Sequence of chain 1.L:
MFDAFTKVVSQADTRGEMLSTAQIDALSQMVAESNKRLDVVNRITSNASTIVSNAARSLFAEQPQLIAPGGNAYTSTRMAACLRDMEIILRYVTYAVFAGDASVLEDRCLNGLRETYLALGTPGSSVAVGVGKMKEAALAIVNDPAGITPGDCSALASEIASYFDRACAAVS

This protein binds this small molecule.
Small molecule (SMILES): C=CC1=C(C)/C(=C/c2[nH]c(/C=C3\N=C(/C=C4\NC(=O)C(C)=C4C=C)C(C)=C3CCC(=O)O)c(CCC(=O)O)c2C)NC1=O

Binding-site contacts:
Ligand atom CBC contacts residue CYS153 of chain 1.L at 3.2 Å (hydrophobic).
Ligand atom C4C contacts residue CYS153 of chain 1.L at 3.6 Å (hydrophobic).
Ligand atom CMC contacts residue ASN143 of chain 1.L at 3.7 Å.
Ligand atom C1C contacts residue THR149 of chain 1.L at 3.2 Å.
Ligand atom CMD contacts residue LYS36 of chain 1.L at 3.6 Å.
Ligand atom C2C contacts residue CYS153 of chain 1.L at 3.5 Å (hydrophobic).
Ligand atom NA contacts residue ASP39 of chain 1.L at 2.8 Å (salt-bridge).
Ligand atom CAC contacts residue CYS153 of chain 1.L at 3.6 Å (hydrophobic).
Ligand atom C3C contacts residue CYS153 of chain 1.L at 3.2 Å (hydrophobic).
Ligand atom C4A contacts residue ASP39 of chain 1.L at 3.6 Å.
Ligand atom OC contacts residue PRO150 of chain 1.L at 3.5 Å.
Ligand atom O2D contacts residue LYS36 of chain 1.L at 3.5 Å.
Ligand atom OC contacts residue GLY151 of chain 1.L at 3.4 Å (h-bond).
Ligand atom CMD contacts residue GLY151 of chain 1.L at 3.6 Å.
Ligand atom NC contacts residue THR149 of chain 1.L at 2.4 Å (h-bond).
Ligand atom OB contacts residue GLN33 of chain 1.I at 3.0 Å (h-bond).
Ligand atom O2D contacts residue ASN35 of chain 1.L at 3.5 Å.
Ligand atom O1A contacts residue ASP145 of chain 1.I at 3.4 Å (salt-bridge).
Ligand atom CMC contacts residue VAL142 of chain 1.L at 3.6 Å (hydrophobic).
Ligand atom C4B contacts residue ASP145 of chain 1.I at 3.5 Å.
Ligand atom C2A contacts residue ASN35 of chain 1.L at 3.2 Å.
Ligand atom ND contacts residue ASP39 of chain 1.L at 2.7 Å (salt-bridge).
Ligand atom CAC contacts residue VAL142 of chain 1.L at 3.6 Å (hydrophobic).
Ligand atom C4C contacts residue ILE148 of chain 1.L at 3.4 Å (hydrophobic).
Ligand atom O1D contacts residue ASN35 of chain 1.L at 3.0 Å (h-bond).
Ligand atom C3B contacts residue VAL148 of chain 1.I at 3.6 Å (hydrophobic).
Ligand atom CHD contacts residue ILE148 of chain 1.L at 3.4 Å (hydrophobic).
Ligand atom NB contacts residue ASP145 of chain 1.I at 2.9 Å (salt-bridge).
Ligand atom C2B contacts residue PHE28 of chain 1.K at 3.5 Å (hydrophobic).
Ligand atom OB contacts residue ASP145 of chain 1.I at 3.1 Å.
Ligand atom CBB contacts residue ILE24 of chain 1.K at 3.7 Å (hydrophobic).
Ligand atom OC contacts residue THR149 of chain 1.L at 3.4 Å (h-bond).
Ligand atom C4C contacts residue THR149 of chain 1.L at 3.6 Å.
Ligand atom C3A contacts residue ASN35 of chain 1.L at 3.7 Å.
Ligand atom C1D contacts residue ASP39 of chain 1.L at 3.4 Å.
Ligand atom CHB contacts residue ASP39 of chain 1.L at 3.2 Å.
Ligand atom C1B contacts residue PHE28 of chain 1.K at 3.5 Å (hydrophobic).
Ligand atom CHD contacts residue ASP39 of chain 1.L at 3.5 Å.
Ligand atom C3C contacts residue ILE148 of chain 1.L at 3.6 Å (hydrophobic).
Ligand atom CAA contacts residue ASN35 of chain 1.L at 3.1 Å.

Sequence of chain 1.K:
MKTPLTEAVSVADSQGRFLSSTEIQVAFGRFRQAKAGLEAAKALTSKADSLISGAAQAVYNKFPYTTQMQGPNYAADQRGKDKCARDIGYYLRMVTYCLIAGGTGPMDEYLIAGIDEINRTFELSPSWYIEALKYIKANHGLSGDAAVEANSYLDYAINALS

Sequence of chain 1.I:
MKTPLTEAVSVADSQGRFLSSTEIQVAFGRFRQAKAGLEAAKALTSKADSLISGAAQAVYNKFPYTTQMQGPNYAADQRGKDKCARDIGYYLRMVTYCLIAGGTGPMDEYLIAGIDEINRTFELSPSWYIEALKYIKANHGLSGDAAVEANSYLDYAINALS